This small molecule binds to this protein.
Small molecule (SMILES): CC[C@H](C)[C@H](NC(=O)[C@H](CC(C)C)NC(=O)[C@@H](N)CC(N)=O)C(=O)N[C@@H](Cc1ccc(O)cc1)C(=O)N[C@@H](CC(C)C)C(=O)N[C@@H](CC(=O)O)C(=O)N[C@@H](CC(C)C)C(=O)N[C@H](C=O)CC(N)=O

Binding-site contacts:
Ligand atom CG contacts residue ASN180 of chain 1.B at 3.2 Å.
Ligand atom C contacts residue MET1 of chain 2.B at 3.4 Å (hydrophobic).
Ligand atom N contacts residue ILE195 of chain 1.B at 3.5 Å (h-bond).
Ligand atom CB contacts residue ASN180 of chain 1.B at 3.9 Å.
Ligand atom N contacts residue ASN176 of chain 1.B at 3.0 Å (h-bond).
Ligand atom OH contacts residue HIS183 of chain 1.B at 3.2 Å.
Ligand atom CD1 contacts residue TRP181 of chain 2.B at 3.4 Å (hydrophobic).
Ligand atom C contacts residue MET1 of chain 2.B at 3.5 Å (hydrophobic).
Ligand atom CE1 contacts residue ASN180 of chain 1.B at 3.0 Å.
Ligand atom CA contacts residue MET1 of chain 2.B at 3.2 Å (hydrophobic).
Ligand atom O contacts residue ASN180 of chain 1.B at 2.9 Å (h-bond).
Ligand atom CD1 contacts residue ARG172 of chain 1.B at 3.9 Å.
Ligand atom CD1 contacts residue GLU7 of chain 2.B at 3.5 Å.
Ligand atom CD1 contacts residue LEU179 of chain 1.B at 3.7 Å (hydrophobic).
Ligand atom N contacts residue ASN180 of chain 1.B at 3.4 Å (h-bond).
Ligand atom ND2 contacts residue SER3 of chain 2.B at 3.6 Å (h-bond).
Ligand atom N contacts residue ILE195 of chain 1.B at 3.0 Å (h-bond).
Ligand atom C contacts residue ASN176 of chain 1.B at 3.6 Å.
Ligand atom CZ contacts residue ASN180 of chain 1.B at 3.1 Å.
Ligand atom O contacts residue TRP181 of chain 2.B at 3.2 Å.
Ligand atom CG1 contacts residue LEU4 of chain 2.B at 3.6 Å (hydrophobic).
Ligand atom O contacts residue MET1 of chain 2.B at 2.5 Å (h-bond).
Ligand atom CD2 contacts residue LEU4 of chain 2.B at 3.4 Å (hydrophobic).
Ligand atom CD1 contacts residue LEU198 of chain 1.B at 3.9 Å (hydrophobic).
Ligand atom CD1 contacts residue THR197 of chain 1.B at 3.6 Å.
Ligand atom CE1 contacts residue LEU179 of chain 1.B at 3.7 Å (hydrophobic).
Ligand atom CG contacts residue ILE195 of chain 1.B at 3.7 Å (hydrophobic).
Ligand atom O contacts residue MET1 of chain 2.B at 3.7 Å.
Ligand atom CD2 contacts residue GLU7 of chain 2.B at 3.9 Å.
Ligand atom CB contacts residue ASN176 of chain 1.B at 3.1 Å.
Ligand atom CD2 contacts residue SER3 of chain 2.B at 3.6 Å.
Ligand atom OH contacts residue ASN180 of chain 1.B at 2.9 Å (h-bond).
Ligand atom CD2 contacts residue MET1 of chain 2.B at 3.8 Å (hydrophobic).
Ligand atom N contacts residue MET1 of chain 2.B at 3.5 Å (h-bond).
Ligand atom CB contacts residue ILE195 of chain 1.B at 3.9 Å (hydrophobic).
Ligand atom O contacts residue ASN176 of chain 1.B at 3.7 Å.
Ligand atom CD1 contacts residue ILE195 of chain 1.B at 3.8 Å (hydrophobic).
Ligand atom O contacts residue ASN176 of chain 1.B at 3.1 Å (h-bond).
Ligand atom N contacts residue MET1 of chain 2.B at 3.5 Å (h-bond).
Ligand atom CA contacts residue ASN176 of chain 1.B at 3.4 Å.

Sequence of chain 2.B:
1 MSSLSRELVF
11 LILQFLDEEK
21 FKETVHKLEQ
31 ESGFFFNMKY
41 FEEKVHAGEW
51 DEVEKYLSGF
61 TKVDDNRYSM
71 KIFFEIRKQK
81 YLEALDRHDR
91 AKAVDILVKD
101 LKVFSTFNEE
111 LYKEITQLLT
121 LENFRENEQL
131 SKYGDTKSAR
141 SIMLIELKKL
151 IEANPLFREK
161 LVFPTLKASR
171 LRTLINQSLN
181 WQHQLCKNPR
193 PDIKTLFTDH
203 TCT

Sequence of chain 1.B:
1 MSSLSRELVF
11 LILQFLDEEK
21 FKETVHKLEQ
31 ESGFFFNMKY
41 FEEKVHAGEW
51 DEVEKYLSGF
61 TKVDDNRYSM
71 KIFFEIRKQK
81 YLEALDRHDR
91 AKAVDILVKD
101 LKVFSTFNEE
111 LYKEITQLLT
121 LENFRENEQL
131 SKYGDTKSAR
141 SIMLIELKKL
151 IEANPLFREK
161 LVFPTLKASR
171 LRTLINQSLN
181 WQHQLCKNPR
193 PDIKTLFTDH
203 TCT